This protein binds this small molecule.
Small molecule (SMILES): CC(=O)N[C@@H]1[C@@H](O)[C@H](O)[C@@H](CO)O[C@H]1O

Binding-site contacts:
Ligand atom C2 contacts residue ASN234 of chain 1.A at 2.4 Å.
Ligand atom O6 contacts residue THR236 of chain 1.A at 4.3 Å.
Ligand atom C8 contacts residue ASN234 of chain 1.A at 4.4 Å.
Ligand atom O6 contacts residue THR108 of chain 1.A at 4.1 Å.
Ligand atom C5 contacts residue ASN234 of chain 1.A at 3.7 Å.
Ligand atom O5 contacts residue THR236 of chain 1.A at 3.9 Å.
Ligand atom C1 contacts residue THR108 of chain 1.A at 4.4 Å.
Ligand atom C5 contacts residue THR236 of chain 1.A at 3.9 Å.
Ligand atom N2 contacts residue ASN234 of chain 1.A at 2.9 Å (h-bond).
Ligand atom C3 contacts residue ASN234 of chain 1.A at 3.8 Å.
Ligand atom O7 contacts residue ASN234 of chain 1.A at 3.2 Å (h-bond).
Ligand atom C7 contacts residue ASN234 of chain 1.A at 3.2 Å.
Ligand atom O5 contacts residue THR108 of chain 1.A at 3.9 Å.
Ligand atom C1 contacts residue THR236 of chain 1.A at 4.2 Å.
Ligand atom C4 contacts residue ASN234 of chain 1.A at 4.2 Å.
Ligand atom C6 contacts residue THR236 of chain 1.A at 4.2 Å.
Ligand atom C1 contacts residue ASN234 of chain 1.A at 1.4 Å.
Ligand atom O5 contacts residue ASN234 of chain 1.A at 2.4 Å (h-bond).

Sequence of chain 1.A:
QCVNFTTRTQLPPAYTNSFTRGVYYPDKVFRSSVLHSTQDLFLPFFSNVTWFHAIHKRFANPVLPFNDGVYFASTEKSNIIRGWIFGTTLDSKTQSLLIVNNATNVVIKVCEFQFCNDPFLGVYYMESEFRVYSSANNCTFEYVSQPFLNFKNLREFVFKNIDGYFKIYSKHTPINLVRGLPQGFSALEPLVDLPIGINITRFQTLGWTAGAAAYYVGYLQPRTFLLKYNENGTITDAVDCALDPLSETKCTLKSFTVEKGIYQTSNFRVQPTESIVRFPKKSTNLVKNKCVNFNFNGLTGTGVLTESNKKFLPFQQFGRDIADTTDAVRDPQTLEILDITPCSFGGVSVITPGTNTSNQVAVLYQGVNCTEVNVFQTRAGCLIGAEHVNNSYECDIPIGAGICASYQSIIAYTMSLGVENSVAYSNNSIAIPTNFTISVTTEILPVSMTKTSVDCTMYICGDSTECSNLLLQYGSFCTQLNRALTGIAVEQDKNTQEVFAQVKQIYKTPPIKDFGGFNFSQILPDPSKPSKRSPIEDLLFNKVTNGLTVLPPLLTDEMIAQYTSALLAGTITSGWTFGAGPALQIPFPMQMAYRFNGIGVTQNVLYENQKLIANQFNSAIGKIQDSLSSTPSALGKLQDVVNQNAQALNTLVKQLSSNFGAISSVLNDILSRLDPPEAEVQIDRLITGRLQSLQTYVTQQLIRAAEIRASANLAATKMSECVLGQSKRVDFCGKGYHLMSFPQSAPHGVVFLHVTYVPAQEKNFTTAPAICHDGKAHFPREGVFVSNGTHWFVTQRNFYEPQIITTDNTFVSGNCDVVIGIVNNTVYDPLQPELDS